Binding-site contacts:
Ligand atom O5 contacts residue ASN137 of chain 1.A at 3.7 Å.
Ligand atom C3 contacts residue ASN17 of chain 1.A at 3.8 Å.
Ligand atom C7 contacts residue CYS15 of chain 1.A at 4.0 Å (hydrophobic).
Ligand atom O7 contacts residue VAL16 of chain 1.A at 4.4 Å.
Ligand atom C5 contacts residue ASN17 of chain 1.A at 3.6 Å.
Ligand atom N2 contacts residue ASN17 of chain 1.A at 2.9 Å (h-bond).
Ligand atom C2 contacts residue ASN17 of chain 1.A at 2.5 Å.
Ligand atom C8 contacts residue ASN17 of chain 1.A at 3.9 Å.
Ligand atom C5 contacts residue ASN137 of chain 1.A at 3.5 Å.
Ligand atom O6 contacts residue ASN137 of chain 1.A at 3.0 Å (h-bond).
Ligand atom O7 contacts residue ASN17 of chain 1.A at 4.5 Å.
Ligand atom C4 contacts residue ASN17 of chain 1.A at 4.2 Å.
Ligand atom O5 contacts residue ASN17 of chain 1.A at 2.4 Å (h-bond).
Ligand atom C1 contacts residue ASN137 of chain 1.A at 4.1 Å.
Ligand atom C6 contacts residue ASN137 of chain 1.A at 3.8 Å.
Ligand atom C1 contacts residue ASN17 of chain 1.A at 1.4 Å.
Ligand atom C7 contacts residue ASN17 of chain 1.A at 3.6 Å.
Ligand atom O7 contacts residue CYS15 of chain 1.A at 2.9 Å (h-bond).

Sequence of chain 1.A:
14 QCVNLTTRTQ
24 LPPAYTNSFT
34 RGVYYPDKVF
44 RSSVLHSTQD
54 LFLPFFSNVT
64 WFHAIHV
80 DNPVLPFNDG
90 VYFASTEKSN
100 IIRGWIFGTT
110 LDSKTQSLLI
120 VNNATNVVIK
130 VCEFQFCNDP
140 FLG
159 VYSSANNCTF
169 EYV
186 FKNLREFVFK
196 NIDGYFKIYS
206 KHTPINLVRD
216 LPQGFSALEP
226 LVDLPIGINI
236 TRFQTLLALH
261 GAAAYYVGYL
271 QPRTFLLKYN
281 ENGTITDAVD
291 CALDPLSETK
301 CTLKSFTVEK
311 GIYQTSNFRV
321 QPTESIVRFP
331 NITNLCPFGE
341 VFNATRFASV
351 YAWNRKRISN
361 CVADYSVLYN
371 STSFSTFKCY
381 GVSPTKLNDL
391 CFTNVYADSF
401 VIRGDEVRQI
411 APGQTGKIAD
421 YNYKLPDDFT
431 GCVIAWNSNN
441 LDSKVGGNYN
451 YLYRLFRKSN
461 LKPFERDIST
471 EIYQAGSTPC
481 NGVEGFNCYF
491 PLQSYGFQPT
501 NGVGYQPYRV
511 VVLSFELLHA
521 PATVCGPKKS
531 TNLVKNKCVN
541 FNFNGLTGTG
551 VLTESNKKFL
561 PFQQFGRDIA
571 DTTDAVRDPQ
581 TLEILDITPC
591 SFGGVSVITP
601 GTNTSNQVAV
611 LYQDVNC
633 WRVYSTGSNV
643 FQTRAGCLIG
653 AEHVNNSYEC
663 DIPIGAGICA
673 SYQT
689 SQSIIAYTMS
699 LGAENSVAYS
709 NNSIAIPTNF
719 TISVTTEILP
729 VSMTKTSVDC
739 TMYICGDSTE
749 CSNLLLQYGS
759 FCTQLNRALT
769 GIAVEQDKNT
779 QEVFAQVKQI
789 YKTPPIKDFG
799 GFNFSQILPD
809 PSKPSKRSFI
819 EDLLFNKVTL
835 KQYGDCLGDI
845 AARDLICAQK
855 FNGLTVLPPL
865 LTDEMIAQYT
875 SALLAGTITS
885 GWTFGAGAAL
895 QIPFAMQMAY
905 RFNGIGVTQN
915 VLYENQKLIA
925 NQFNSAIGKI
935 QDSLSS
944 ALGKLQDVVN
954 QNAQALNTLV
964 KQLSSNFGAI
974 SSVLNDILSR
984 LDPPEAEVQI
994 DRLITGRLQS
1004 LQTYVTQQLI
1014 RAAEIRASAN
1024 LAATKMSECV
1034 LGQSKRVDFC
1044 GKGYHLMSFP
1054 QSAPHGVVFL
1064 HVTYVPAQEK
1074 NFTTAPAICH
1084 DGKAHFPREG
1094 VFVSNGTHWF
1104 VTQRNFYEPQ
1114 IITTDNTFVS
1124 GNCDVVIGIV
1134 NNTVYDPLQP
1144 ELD

The small molecule below binds the protein below.
Small molecule (SMILES): CC(=O)N[C@H]1[C@H](O[C@H]2[C@H](O)[C@@H](NC(C)=O)CO[C@@H]2CO)O[C@H](CO)[C@@H](O)[C@@H]1O